Sequence of chain 1.A:
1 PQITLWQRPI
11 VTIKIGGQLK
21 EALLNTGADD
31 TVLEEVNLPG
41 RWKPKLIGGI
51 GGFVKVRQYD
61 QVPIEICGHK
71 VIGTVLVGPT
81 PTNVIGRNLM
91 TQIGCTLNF

This small molecule binds to this protein.
Small molecule (SMILES): CC(C)C[C@H](NC(=O)[C@H](Cc1ccccc1)NC(=O)[C@H](CC(N)=O)NC(=O)CN)C(=O)N[C@@H](CCC(N)=O)C(=O)N[C@@H](CO)C(=O)N[C@@H](CCCN=C(N)N)C(=O)O

Sequence of chain 1.B:
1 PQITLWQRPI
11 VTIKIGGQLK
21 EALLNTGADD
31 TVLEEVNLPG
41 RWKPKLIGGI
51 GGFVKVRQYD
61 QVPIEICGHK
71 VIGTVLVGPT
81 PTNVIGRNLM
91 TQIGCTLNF

Binding-site contacts:
Ligand atom O contacts residue ALA28 of chain 1.A at 3.4 Å.
Ligand atom CZ contacts residue LEU46 of chain 1.B at 3.4 Å (hydrophobic).
Ligand atom C contacts residue GLY48 of chain 1.B at 3.2 Å.
Ligand atom OD1 contacts residue ALA28 of chain 1.A at 3.5 Å.
Ligand atom OXT contacts residue GLY48 of chain 1.B at 2.9 Å (h-bond).
Ligand atom CB contacts residue ALA28 of chain 1.B at 3.5 Å (hydrophobic).
Ligand atom CB contacts residue ASN25 of chain 1.B at 3.4 Å.
Ligand atom CA contacts residue ARG8 of chain 1.A at 3.4 Å.
Ligand atom CD2 contacts residue GLY27 of chain 1.B at 3.0 Å.
Ligand atom C contacts residue ASN25 of chain 1.B at 3.2 Å.
Ligand atom N contacts residue GLY27 of chain 1.B at 3.0 Å (h-bond).
Ligand atom CD contacts residue ASP30 of chain 1.B at 3.3 Å.
Ligand atom CB contacts residue ARG8 of chain 1.A at 3.2 Å.
Ligand atom NH2 contacts residue LEU46 of chain 1.B at 3.2 Å (h-bond).
Ligand atom OE1 contacts residue ASP30 of chain 1.B at 2.7 Å (salt-bridge).
Ligand atom C contacts residue ASP29 of chain 1.B at 3.4 Å.
Ligand atom O contacts residue GLY48 of chain 1.B at 2.7 Å (h-bond).
Ligand atom CA contacts residue GLY27 of chain 1.B at 3.5 Å.
Ligand atom CD1 contacts residue ASN25 of chain 1.A at 3.4 Å.
Ligand atom CG contacts residue THR82 of chain 1.B at 3.5 Å.
Ligand atom CA contacts residue ASP29 of chain 1.B at 3.2 Å.
Ligand atom O contacts residue ASP29 of chain 1.B at 2.7 Å (salt-bridge).
Ligand atom NE2 contacts residue ASP30 of chain 1.B at 3.2 Å.
Ligand atom OE1 contacts residue ALA28 of chain 1.B at 3.5 Å.
Ligand atom CZ contacts residue THR80 of chain 1.B at 3.4 Å.
Ligand atom CG contacts residue ASN25 of chain 1.A at 3.1 Å.
Ligand atom CD1 contacts residue THR82 of chain 1.B at 3.5 Å.
Ligand atom O contacts residue ASP29 of chain 1.A at 2.7 Å (salt-bridge).
Ligand atom CD2 contacts residue LEU23 of chain 1.A at 3.3 Å (hydrophobic).
Ligand atom CD1 contacts residue VAL84 of chain 1.B at 3.2 Å (hydrophobic).
Ligand atom CD1 contacts residue VAL84 of chain 1.A at 3.3 Å (hydrophobic).
Ligand atom NE2 contacts residue VAL32 of chain 1.B at 3.3 Å.
Ligand atom CD2 contacts residue THR82 of chain 1.B at 3.5 Å.
Ligand atom N contacts residue ASP29 of chain 1.B at 3.2 Å (salt-bridge).
Ligand atom CE1 contacts residue VAL84 of chain 1.B at 3.4 Å (hydrophobic).
Ligand atom OD1 contacts residue ASN25 of chain 1.A at 3.5 Å (h-bond).
Ligand atom N contacts residue GLY27 of chain 1.A at 3.1 Å (h-bond).
Ligand atom NE contacts residue LEU46 of chain 1.B at 2.7 Å (h-bond).
Ligand atom O contacts residue ASN25 of chain 1.B at 2.5 Å (h-bond).
Ligand atom CZ contacts residue PRO81 of chain 1.B at 3.5 Å (hydrophobic).